Sequence of chain 1.A:
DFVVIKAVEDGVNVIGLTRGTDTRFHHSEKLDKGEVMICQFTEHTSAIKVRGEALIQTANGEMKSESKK

Binding-site contacts:
Ligand atom CB contacts residue THR32 of chain 1.K at 3.6 Å.
Ligand atom CH2 contacts residue GLY25 of chain 1.A at 3.6 Å.
Ligand atom C contacts residue THR54 of chain 1.A at 3.8 Å.
Ligand atom NE1 contacts residue CYS48 of chain 1.A at 3.7 Å.
Ligand atom CA contacts residue SER55 of chain 1.K at 3.8 Å.
Ligand atom NE1 contacts residue GLN49 of chain 1.A at 2.9 Å (h-bond).
Ligand atom OXT contacts residue THR51 of chain 1.A at 2.5 Å (h-bond).
Ligand atom CE2 contacts residue CYS48 of chain 1.A at 4.0 Å (hydrophobic).
Ligand atom N contacts residue ARG28 of chain 1.K at 4.1 Å.
Ligand atom N contacts residue THR32 of chain 1.K at 3.1 Å (h-bond).
Ligand atom O contacts residue ARG28 of chain 1.K at 3.6 Å.
Ligand atom CZ2 contacts residue THR54 of chain 1.A at 4.0 Å.
Ligand atom O contacts residue SER55 of chain 1.K at 2.6 Å (h-bond).
Ligand atom C contacts residue GLY29 of chain 1.K at 3.6 Å.
Ligand atom CD2 contacts residue THR54 of chain 1.A at 4.1 Å.
Ligand atom C contacts residue THR51 of chain 1.A at 3.4 Å.
Ligand atom CD1 contacts residue THR51 of chain 1.A at 4.0 Å.
Ligand atom CZ3 contacts residue GLY25 of chain 1.A at 3.8 Å.
Ligand atom C contacts residue SER55 of chain 1.K at 3.4 Å.
Ligand atom CA contacts residue THR27 of chain 1.K at 3.8 Å.
Ligand atom CD1 contacts residue SER55 of chain 1.K at 3.6 Å.
Ligand atom N contacts residue ASP31 of chain 1.K at 3.2 Å (salt-bridge).
Ligand atom CH2 contacts residue ILE24 of chain 1.A at 3.8 Å (hydrophobic).
Ligand atom O contacts residue GLY29 of chain 1.K at 3.4 Å (h-bond).
Ligand atom CD1 contacts residue ALA56 of chain 1.K at 4.0 Å (hydrophobic).
Ligand atom CE2 contacts residue THR54 of chain 1.A at 4.0 Å.
Ligand atom CE2 contacts residue GLN49 of chain 1.A at 4.1 Å.
Ligand atom CA contacts residue GLY29 of chain 1.K at 3.6 Å.
Ligand atom CB contacts residue THR27 of chain 1.K at 3.8 Å.
Ligand atom N contacts residue THR27 of chain 1.K at 2.8 Å (h-bond).
Ligand atom CE3 contacts residue THR32 of chain 1.K at 3.9 Å.
Ligand atom CG contacts residue SER55 of chain 1.K at 3.9 Å.
Ligand atom CD1 contacts residue GLN49 of chain 1.A at 3.5 Å.
Ligand atom OXT contacts residue THR54 of chain 1.A at 2.7 Å (h-bond).
Ligand atom O contacts residue THR51 of chain 1.A at 3.3 Å (h-bond).
Ligand atom N contacts residue GLY29 of chain 1.K at 2.9 Å (h-bond).
Ligand atom CH2 contacts residue VAL23 of chain 1.A at 4.0 Å (hydrophobic).
Ligand atom CA contacts residue THR32 of chain 1.K at 3.4 Å.
Ligand atom CB contacts residue SER55 of chain 1.K at 3.4 Å.
Ligand atom CZ2 contacts residue CYS48 of chain 1.A at 4.0 Å (hydrophobic).

Sequence of chain 1.K:
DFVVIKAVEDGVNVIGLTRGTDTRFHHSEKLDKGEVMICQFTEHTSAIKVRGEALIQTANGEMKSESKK

The small molecule below binds the protein below.
Small molecule (SMILES): N[C@@H](Cc1c[nH]c2ccccc12)C(=O)O